A protein and the small-molecule ligand that binds it are described below.
Small molecule (SMILES): CC(=O)N[C@@H]1[C@@H](O)[C@H](O)[C@@H](CO)O[C@H]1O

Binding-site contacts:
Ligand atom O3 contacts residue GLY415 of chain 2.B at 3.2 Å (h-bond).
Ligand atom C7 contacts residue GLU412 of chain 2.B at 3.4 Å.
Ligand atom O1 contacts residue VAL25 of chain 2.B at 3.7 Å.
Ligand atom C2 contacts residue UDP1 of chain 2.E at 3.6 Å.
Ligand atom C4 contacts residue UDP1 of chain 2.E at 3.4 Å.
Ligand atom N2 contacts residue UDP1 of chain 2.E at 3.1 Å (h-bond).
Ligand atom C3 contacts residue UDP1 of chain 2.E at 3.4 Å.
Ligand atom O3 contacts residue PHE414 of chain 2.B at 3.0 Å (h-bond).
Ligand atom C6 contacts residue ALA28 of chain 2.B at 3.8 Å (hydrophobic).
Ligand atom O6 contacts residue HIS250 of chain 2.B at 2.7 Å (h-bond).
Ligand atom C3 contacts residue GLY415 of chain 2.B at 3.9 Å.
Ligand atom C1 contacts residue UDP1 of chain 2.E at 2.8 Å.
Ligand atom O5 contacts residue HIS250 of chain 2.B at 3.3 Å.
Ligand atom O7 contacts residue ALA251 of chain 2.B at 3.6 Å.
Ligand atom C8 contacts residue UDP1 of chain 2.E at 3.7 Å.
Ligand atom C6 contacts residue GLY24 of chain 2.B at 3.5 Å.
Ligand atom O1 contacts residue UDP1 of chain 2.E at 2.8 Å (h-bond).
Ligand atom O4 contacts residue GLY415 of chain 2.B at 3.0 Å (h-bond).
Ligand atom O6 contacts residue VAL313 of chain 2.B at 3.4 Å.
Ligand atom O3 contacts residue GLU412 of chain 2.B at 2.7 Å (salt-bridge).
Ligand atom O7 contacts residue SER411 of chain 2.B at 3.9 Å.
Ligand atom N2 contacts residue GLU412 of chain 2.B at 3.5 Å (salt-bridge).
Ligand atom O7 contacts residue GLY413 of chain 2.B at 2.9 Å (h-bond).
Ligand atom C5 contacts residue UDP1 of chain 2.E at 3.5 Å.
Ligand atom C7 contacts residue GLY413 of chain 2.B at 3.9 Å.
Ligand atom O4 contacts residue PHE414 of chain 2.B at 3.6 Å.
Ligand atom C6 contacts residue VAL313 of chain 2.B at 3.6 Å (hydrophobic).
Ligand atom C8 contacts residue GLU412 of chain 2.B at 3.6 Å.
Ligand atom O5 contacts residue VAL25 of chain 2.B at 3.8 Å.
Ligand atom C4 contacts residue PHE414 of chain 2.B at 3.9 Å (hydrophobic).
Ligand atom C3 contacts residue GLU412 of chain 2.B at 3.5 Å.
Ligand atom O5 contacts residue UDP1 of chain 2.E at 3.7 Å.
Ligand atom O4 contacts residue UDP1 of chain 2.E at 2.6 Å (h-bond).
Ligand atom O7 contacts residue GLU412 of chain 2.B at 3.4 Å.
Ligand atom C2 contacts residue HIS250 of chain 2.B at 3.7 Å.
Ligand atom C8 contacts residue SER411 of chain 2.B at 3.4 Å.
Ligand atom C6 contacts residue HIS250 of chain 2.B at 3.5 Å.
Ligand atom O4 contacts residue LEU416 of chain 2.B at 3.6 Å.
Ligand atom O3 contacts residue GLY413 of chain 2.B at 3.0 Å (h-bond).
Ligand atom C4 contacts residue GLY415 of chain 2.B at 3.9 Å.

Sequence of chain 2.B:
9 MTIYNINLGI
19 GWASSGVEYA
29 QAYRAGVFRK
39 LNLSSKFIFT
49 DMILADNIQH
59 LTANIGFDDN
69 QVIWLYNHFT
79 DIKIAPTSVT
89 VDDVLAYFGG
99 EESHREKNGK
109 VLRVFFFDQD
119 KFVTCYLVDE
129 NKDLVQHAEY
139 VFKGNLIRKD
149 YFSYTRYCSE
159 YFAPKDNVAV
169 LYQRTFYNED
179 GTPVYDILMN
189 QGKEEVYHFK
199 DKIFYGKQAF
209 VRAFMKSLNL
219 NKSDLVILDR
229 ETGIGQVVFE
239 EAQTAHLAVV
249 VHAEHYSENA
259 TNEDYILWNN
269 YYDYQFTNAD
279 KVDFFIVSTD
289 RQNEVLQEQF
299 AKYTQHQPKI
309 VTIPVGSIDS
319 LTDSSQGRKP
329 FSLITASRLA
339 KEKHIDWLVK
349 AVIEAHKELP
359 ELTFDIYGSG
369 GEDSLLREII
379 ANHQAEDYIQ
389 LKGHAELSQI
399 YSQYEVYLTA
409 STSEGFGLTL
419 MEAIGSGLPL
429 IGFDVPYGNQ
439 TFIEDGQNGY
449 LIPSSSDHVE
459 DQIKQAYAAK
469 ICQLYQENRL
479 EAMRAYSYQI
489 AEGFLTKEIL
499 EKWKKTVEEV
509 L